Sequence of chain 1.B:
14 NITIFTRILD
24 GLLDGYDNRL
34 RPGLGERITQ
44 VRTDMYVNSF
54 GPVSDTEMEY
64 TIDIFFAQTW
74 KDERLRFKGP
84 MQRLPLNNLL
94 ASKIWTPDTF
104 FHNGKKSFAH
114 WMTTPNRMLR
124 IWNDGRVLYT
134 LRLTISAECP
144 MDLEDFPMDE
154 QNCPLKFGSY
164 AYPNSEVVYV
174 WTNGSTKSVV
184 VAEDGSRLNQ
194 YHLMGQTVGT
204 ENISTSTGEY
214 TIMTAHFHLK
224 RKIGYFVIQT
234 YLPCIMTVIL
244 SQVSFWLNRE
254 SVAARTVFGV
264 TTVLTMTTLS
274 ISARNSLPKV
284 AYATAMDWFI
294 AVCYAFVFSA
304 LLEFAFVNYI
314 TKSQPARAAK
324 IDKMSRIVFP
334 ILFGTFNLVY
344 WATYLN

A protein and the small-molecule ligand that binds it are described below.
Small molecule (SMILES): CCOC(=O)c1ncn2c1[C@@H]1CCCN1C(=O)c1cc(OC)ccc1-2

Binding-site contacts:
Ligand atom C7 contacts residue TYR163 of chain 1.C at 3.5 Å (hydrophobic).
Ligand atom C7 contacts residue TYR213 of chain 1.C at 3.9 Å (hydrophobic).
Ligand atom C12 contacts residue PHE68 of chain 1.B at 3.5 Å (hydrophobic).
Ligand atom C1 contacts residue ASP47 of chain 1.B at 3.4 Å.
Ligand atom C contacts residue SER209 of chain 1.C at 3.6 Å.
Ligand atom C15 contacts residue TYR49 of chain 1.B at 3.9 Å (hydrophobic).
Ligand atom C17 contacts residue SER162 of chain 1.C at 3.3 Å.
Ligand atom O3 contacts residue ILE206 of chain 1.C at 3.8 Å.
Ligand atom C8 contacts residue TYR213 of chain 1.C at 3.4 Å (hydrophobic).
Ligand atom O1 contacts residue PHE68 of chain 1.B at 2.8 Å (h-bond).
Ligand atom C3 contacts residue PHE68 of chain 1.B at 3.8 Å (hydrophobic).
Ligand atom O3 contacts residue SER162 of chain 1.C at 3.7 Å.
Ligand atom C9 contacts residue TYR213 of chain 1.C at 3.5 Å (hydrophobic).
Ligand atom C17 contacts residue ILE215 of chain 1.C at 3.2 Å (hydrophobic).
Ligand atom C2 contacts residue PHE68 of chain 1.B at 3.8 Å (hydrophobic).
Ligand atom C contacts residue ASP47 of chain 1.B at 3.3 Å.
Ligand atom C17 contacts residue TYR213 of chain 1.C at 3.9 Å (hydrophobic).
Ligand atom C1 contacts residue ALA70 of chain 1.B at 3.9 Å (hydrophobic).
Ligand atom O3 contacts residue TYR213 of chain 1.C at 3.0 Å.
Ligand atom C3 contacts residue THR210 of chain 1.C at 3.9 Å.
Ligand atom N1 contacts residue TYR163 of chain 1.C at 3.7 Å.
Ligand atom C16 contacts residue THR208 of chain 1.C at 3.7 Å.
Ligand atom N contacts residue PHE68 of chain 1.B at 3.7 Å.
Ligand atom C4 contacts residue PHE68 of chain 1.B at 3.7 Å (hydrophobic).
Ligand atom C5 contacts residue PHE68 of chain 1.B at 3.9 Å (hydrophobic).
Ligand atom C5 contacts residue TYR163 of chain 1.C at 3.5 Å (hydrophobic).
Ligand atom C8 contacts residue SER162 of chain 1.C at 3.1 Å.
Ligand atom C2 contacts residue THR133 of chain 1.B at 3.4 Å.
Ligand atom O2 contacts residue HIS105 of chain 1.C at 2.9 Å (h-bond).
Ligand atom O1 contacts residue THR133 of chain 1.B at 3.2 Å (h-bond).
Ligand atom O2 contacts residue PHE68 of chain 1.B at 3.0 Å.
Ligand atom O contacts residue THR210 of chain 1.C at 2.9 Å (h-bond).
Ligand atom C2 contacts residue THR210 of chain 1.C at 3.9 Å.
Ligand atom C4 contacts residue THR210 of chain 1.C at 3.9 Å.
Ligand atom C3 contacts residue THR133 of chain 1.B at 3.7 Å.
Ligand atom C1 contacts residue THR210 of chain 1.C at 3.7 Å.
Ligand atom C17 contacts residue PHE103 of chain 1.C at 3.8 Å (hydrophobic).
Ligand atom C9 contacts residue SER162 of chain 1.C at 3.8 Å.
Ligand atom N1 contacts residue THR133 of chain 1.B at 3.1 Å (h-bond).
Ligand atom O3 contacts residue ILE215 of chain 1.C at 3.7 Å.

Sequence of chain 1.C:
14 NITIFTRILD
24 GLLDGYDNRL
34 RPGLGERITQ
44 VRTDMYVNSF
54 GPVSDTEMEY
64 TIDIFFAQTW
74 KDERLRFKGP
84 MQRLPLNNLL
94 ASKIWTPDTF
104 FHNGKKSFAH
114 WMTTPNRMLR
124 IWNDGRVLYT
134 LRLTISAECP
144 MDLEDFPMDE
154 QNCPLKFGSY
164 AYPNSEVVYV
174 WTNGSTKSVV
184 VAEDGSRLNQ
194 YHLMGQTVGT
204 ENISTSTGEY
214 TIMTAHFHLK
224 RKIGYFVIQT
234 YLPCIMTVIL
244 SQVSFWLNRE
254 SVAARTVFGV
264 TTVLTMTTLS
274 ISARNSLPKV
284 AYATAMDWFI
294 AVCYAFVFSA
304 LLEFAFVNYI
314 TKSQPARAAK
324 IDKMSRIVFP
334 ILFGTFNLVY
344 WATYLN